Sequence of chain 3.A:
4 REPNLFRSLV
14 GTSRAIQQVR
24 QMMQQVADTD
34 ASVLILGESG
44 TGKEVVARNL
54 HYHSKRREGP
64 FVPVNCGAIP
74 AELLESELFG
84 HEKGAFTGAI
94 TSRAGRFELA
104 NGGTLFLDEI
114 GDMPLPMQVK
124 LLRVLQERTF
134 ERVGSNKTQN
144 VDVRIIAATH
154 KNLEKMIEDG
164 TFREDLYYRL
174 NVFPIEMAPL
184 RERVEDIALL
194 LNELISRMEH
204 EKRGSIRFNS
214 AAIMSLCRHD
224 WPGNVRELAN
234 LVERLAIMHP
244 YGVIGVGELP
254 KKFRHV

Binding-site contacts:
Ligand atom O11 contacts residue ARG206 of chain 3.A at 3.3 Å.
Ligand atom N2 contacts residue GLU196 of chain 1.A at 2.7 Å (salt-bridge).
Ligand atom C41 contacts residue C2E1 of chain 1.D at 3.6 Å.
Ligand atom C61 contacts residue C2E1 of chain 1.D at 3.1 Å.
Ligand atom O5A contacts residue LYS205 of chain 3.A at 3.5 Å (salt-bridge).
Ligand atom C2 contacts residue GLU196 of chain 1.A at 3.5 Å.
Ligand atom O11 contacts residue LYS205 of chain 3.A at 2.6 Å (salt-bridge).
Ligand atom N7 contacts residue ARG200 of chain 1.A at 3.2 Å.
Ligand atom N71 contacts residue ARG206 of chain 3.A at 3.4 Å.
Ligand atom C6 contacts residue SER199 of chain 1.A at 3.5 Å.
Ligand atom O1P contacts residue ARG200 of chain 1.A at 3.5 Å (salt-bridge).
Ligand atom O5A contacts residue ARG206 of chain 3.A at 3.5 Å.
Ligand atom C1A contacts residue GLU204 of chain 3.A at 3.1 Å.
Ligand atom N9 contacts residue SER199 of chain 1.A at 3.1 Å (h-bond).
Ligand atom C4 contacts residue SER199 of chain 1.A at 3.2 Å.
Ligand atom N1 contacts residue SER199 of chain 1.A at 2.9 Å (h-bond).
Ligand atom N21 contacts residue C2E1 of chain 1.D at 3.5 Å (h-bond).
Ligand atom C81 contacts residue C2E1 of chain 1.D at 3.4 Å.
Ligand atom C81 contacts residue ARG206 of chain 3.A at 3.0 Å.
Ligand atom O21 contacts residue ARG206 of chain 3.A at 3.2 Å.
Ligand atom O61 contacts residue C2E1 of chain 1.D at 2.9 Å (h-bond).
Ligand atom C8 contacts residue C2E1 of chain 1.D at 3.4 Å.
Ligand atom O4A contacts residue GLU204 of chain 3.A at 3.0 Å (salt-bridge).
Ligand atom N71 contacts residue C2E1 of chain 1.D at 3.3 Å (h-bond).
Ligand atom N1 contacts residue ARG10 of chain 1.A at 3.3 Å.
Ligand atom C51 contacts residue C2E1 of chain 1.D at 3.5 Å.
Ligand atom C2 contacts residue SER199 of chain 1.A at 2.4 Å.
Ligand atom N2 contacts residue SER199 of chain 1.A at 2.7 Å (h-bond).
Ligand atom O11 contacts residue GLU202 of chain 3.A at 3.3 Å (salt-bridge).
Ligand atom O1P contacts residue C2E1 of chain 1.D at 3.0 Å (h-bond).
Ligand atom C1' contacts residue SER199 of chain 1.A at 3.5 Å.
Ligand atom P11 contacts residue ARG206 of chain 3.A at 3.5 Å.
Ligand atom O11 contacts residue GLY207 of chain 3.A at 3.0 Å (h-bond).
Ligand atom N1 contacts residue GLU196 of chain 1.A at 3.4 Å (salt-bridge).
Ligand atom N3 contacts residue SER199 of chain 1.A at 2.6 Å (h-bond).
Ligand atom C8 contacts residue SER199 of chain 1.A at 3.4 Å.
Ligand atom O4' contacts residue HIS203 of chain 1.A at 3.1 Å (h-bond).
Ligand atom O4A contacts residue LYS205 of chain 3.A at 3.4 Å.
Ligand atom N11 contacts residue C2E1 of chain 1.D at 2.9 Å (h-bond).
Ligand atom N7 contacts residue C2E1 of chain 1.D at 3.1 Å (h-bond).

The small molecule below binds the protein below.
Small molecule (SMILES): Nc1nc2c(ncn2[C@@H]2O[C@@H]3CO[P](=O)(O)O[C@H]4[C@@H](O)[C@H](n5cnc6c(=O)[nH]c(N)nc65)O[C@@H]4CO[P](=O)(O)O[C@H]3[C@H]2O)c(=O)[nH]1

Sequence of chain 1.A:
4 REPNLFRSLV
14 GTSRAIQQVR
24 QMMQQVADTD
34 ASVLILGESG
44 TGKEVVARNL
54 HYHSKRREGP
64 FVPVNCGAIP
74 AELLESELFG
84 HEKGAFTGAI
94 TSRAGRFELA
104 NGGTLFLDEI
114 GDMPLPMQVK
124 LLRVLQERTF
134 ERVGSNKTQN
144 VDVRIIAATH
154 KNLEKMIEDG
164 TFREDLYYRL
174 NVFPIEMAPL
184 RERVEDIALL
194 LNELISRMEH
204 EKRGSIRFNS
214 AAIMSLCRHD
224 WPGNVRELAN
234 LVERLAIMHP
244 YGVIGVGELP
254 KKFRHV